The small molecule below binds the protein below.
Small molecule (SMILES): CC[C@H]1OC(=O)C[C@@H](O)[C@H](C)[C@@H](O[C@@H]2O[C@H](C)[C@@H](O[C@H]3C[C@@](C)(O)[C@@H](O)[C@H](C)O3)[C@H](N(C)C)[C@H]2O)[C@@H](CC=O)C[C@@H](C)C(=O)/C=C/C(C)=C/[C@@H]1CO[C@@H]1O[C@H](C)[C@@H](O)[C@@H](OC)[C@H]1OC

Binding-site contacts:
Ligand atom C6C contacts residue ARG277 of chain 1.F at 4.0 Å.
Ligand atom C6A contacts residue GLN271 of chain 1.F at 3.9 Å.
Ligand atom O3 contacts residue ILE338 of chain 1.F at 3.1 Å (h-bond).
Ligand atom C4B contacts residue GLU213 of chain 1.F at 3.7 Å.
Ligand atom C1 contacts residue GLU337 of chain 1.F at 3.7 Å.
Ligand atom C2B contacts residue GLN271 of chain 1.F at 3.6 Å.
Ligand atom C2 contacts residue GLU337 of chain 1.F at 3.2 Å.
Ligand atom O15 contacts residue GLU337 of chain 1.F at 3.9 Å.
Ligand atom O20 contacts residue GLU273 of chain 1.F at 3.4 Å.
Ligand atom O4B contacts residue GLU213 of chain 1.F at 2.9 Å (salt-bridge).
Ligand atom C1 contacts residue ARG277 of chain 1.F at 3.7 Å.
Ligand atom C23 contacts residue ARG277 of chain 1.F at 3.5 Å.
Ligand atom O20 contacts residue GLN270 of chain 1.F at 3.2 Å (h-bond).
Ligand atom O4B contacts residue ARG215 of chain 1.F at 3.5 Å (salt-bridge).
Ligand atom C18 contacts residue PRO340 of chain 1.F at 3.6 Å (hydrophobic).
Ligand atom C2 contacts residue ILE338 of chain 1.F at 4.0 Å (hydrophobic).
Ligand atom C3 contacts residue ARG277 of chain 1.F at 3.8 Å.
Ligand atom C7B contacts residue CYS212 of chain 1.F at 4.0 Å (hydrophobic).
Ligand atom C20 contacts residue ARG277 of chain 1.F at 3.9 Å.
Ligand atom O4B contacts residue CYS212 of chain 1.F at 3.5 Å (h-bond).
Ligand atom C5A contacts residue GLN274 of chain 1.F at 3.5 Å.
Ligand atom C7B contacts residue GLU213 of chain 1.F at 3.6 Å.
Ligand atom O3B contacts residue CYS212 of chain 1.F at 2.6 Å (h-bond).
Ligand atom C18 contacts residue ILE338 of chain 1.F at 3.8 Å (hydrophobic).
Ligand atom C7B contacts residue GLN271 of chain 1.F at 3.8 Å.
Ligand atom O20 contacts residue GLN274 of chain 1.F at 3.6 Å.
Ligand atom O3 contacts residue ARG277 of chain 1.F at 3.7 Å.
Ligand atom C6B contacts residue ARG215 of chain 1.F at 4.0 Å.
Ligand atom C3B contacts residue CYS212 of chain 1.F at 3.8 Å (hydrophobic).
Ligand atom C3 contacts residue ILE338 of chain 1.F at 4.0 Å (hydrophobic).
Ligand atom O20 contacts residue ARG277 of chain 1.F at 3.1 Å (salt-bridge).
Ligand atom C20 contacts residue GLU273 of chain 1.F at 4.0 Å.
Ligand atom O1 contacts residue ARG277 of chain 1.F at 2.5 Å (salt-bridge).
Ligand atom C4B contacts residue ARG215 of chain 1.F at 4.0 Å.
Ligand atom O3 contacts residue GLN274 of chain 1.F at 3.2 Å.
Ligand atom C17 contacts residue GLU337 of chain 1.F at 3.7 Å.
Ligand atom C20 contacts residue GLN270 of chain 1.F at 3.1 Å.
Ligand atom O9 contacts residue ARG277 of chain 1.F at 3.7 Å.
Ligand atom O2A contacts residue PRO340 of chain 1.F at 3.9 Å.
Ligand atom C6A contacts residue GLN274 of chain 1.F at 3.6 Å.

Sequence of chain 1.F:
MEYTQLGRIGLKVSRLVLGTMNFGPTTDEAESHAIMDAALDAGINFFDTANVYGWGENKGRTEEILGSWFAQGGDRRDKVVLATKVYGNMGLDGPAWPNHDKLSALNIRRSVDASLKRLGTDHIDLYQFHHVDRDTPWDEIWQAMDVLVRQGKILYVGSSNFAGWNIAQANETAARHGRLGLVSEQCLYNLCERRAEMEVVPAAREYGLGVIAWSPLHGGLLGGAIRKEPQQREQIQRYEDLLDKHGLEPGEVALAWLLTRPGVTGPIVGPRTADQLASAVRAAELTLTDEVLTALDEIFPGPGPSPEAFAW